Sequence of chain 1.D:
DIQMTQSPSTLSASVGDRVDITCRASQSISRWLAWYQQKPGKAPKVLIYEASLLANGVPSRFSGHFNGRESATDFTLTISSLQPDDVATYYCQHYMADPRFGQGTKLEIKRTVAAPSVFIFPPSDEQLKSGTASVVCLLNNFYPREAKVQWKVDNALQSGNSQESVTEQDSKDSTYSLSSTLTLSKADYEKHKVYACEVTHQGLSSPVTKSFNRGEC

Sequence of chain 1.A:
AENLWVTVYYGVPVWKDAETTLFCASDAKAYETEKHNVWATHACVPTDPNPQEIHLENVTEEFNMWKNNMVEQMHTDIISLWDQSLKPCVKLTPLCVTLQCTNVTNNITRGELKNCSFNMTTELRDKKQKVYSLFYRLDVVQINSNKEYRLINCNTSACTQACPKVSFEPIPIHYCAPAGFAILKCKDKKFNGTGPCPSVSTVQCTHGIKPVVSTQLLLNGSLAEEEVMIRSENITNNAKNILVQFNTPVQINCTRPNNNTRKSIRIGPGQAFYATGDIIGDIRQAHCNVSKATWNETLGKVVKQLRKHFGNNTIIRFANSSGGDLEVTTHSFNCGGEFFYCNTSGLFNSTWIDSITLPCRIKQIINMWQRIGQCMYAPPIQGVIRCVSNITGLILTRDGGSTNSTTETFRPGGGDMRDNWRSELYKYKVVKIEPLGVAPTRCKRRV

This small molecule binds to this protein.
Small molecule (SMILES): CC(=O)N[C@H]1[C@H](O[C@H]2[C@H](O)[C@@H](NC(C)=O)CO[C@@H]2CO)O[C@H](CO)[C@@H](O[C@@H]2O[C@H](CO[C@H]3O[C@H](CO[C@H]4O[C@H](CO)[C@@H](O)[C@H](O)[C@@H]4O)[C@@H](O)[C@H](O[C@H]4O[C@H](CO)[C@@H](O)[C@H](O)[C@@H]4O)[C@@H]3O)[C@@H](O)[C@H](O[C@H]3O[C@H](CO)[C@@H](O)[C@H](O)[C@@H]3O)[C@@H]2O)[C@@H]1O

Sequence of chain 1.C:
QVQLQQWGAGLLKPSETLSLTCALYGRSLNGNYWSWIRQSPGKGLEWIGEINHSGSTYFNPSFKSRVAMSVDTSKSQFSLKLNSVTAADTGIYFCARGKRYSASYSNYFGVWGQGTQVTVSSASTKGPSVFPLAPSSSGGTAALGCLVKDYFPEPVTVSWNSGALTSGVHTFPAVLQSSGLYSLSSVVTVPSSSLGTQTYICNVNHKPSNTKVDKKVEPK

Binding-site contacts:
Ligand atom C1 contacts residue TYR58 of chain 1.C at 3.5 Å (hydrophobic).
Ligand atom O4 contacts residue PRO99 of chain 1.D at 3.5 Å.
Ligand atom O2 contacts residue LYS99 of chain 1.C at 3.0 Å (salt-bridge).
Ligand atom O6 contacts residue ASN107 of chain 1.C at 3.3 Å (h-bond).
Ligand atom C5 contacts residue ALA97 of chain 1.D at 3.5 Å (hydrophobic).
Ligand atom C6 contacts residue TYR58 of chain 1.C at 3.2 Å (hydrophobic).
Ligand atom C6 contacts residue GLU50 of chain 1.C at 3.2 Å.
Ligand atom O3 contacts residue TYR95 of chain 1.D at 2.7 Å (h-bond).
Ligand atom C4 contacts residue ASN107 of chain 1.C at 3.4 Å.
Ligand atom C8 contacts residue TYR105 of chain 1.C at 3.3 Å (hydrophobic).
Ligand atom C1 contacts residue ASN246 of chain 1.A at 1.4 Å.
Ligand atom C2 contacts residue TYR58 of chain 1.C at 3.6 Å (hydrophobic).
Ligand atom C6 contacts residue ASN107 of chain 1.C at 3.4 Å.
Ligand atom O4 contacts residue ASN107 of chain 1.C at 2.9 Å (h-bond).
Ligand atom O5 contacts residue ASN249 of chain 1.A at 3.6 Å.
Ligand atom C3 contacts residue ASN246 of chain 1.A at 3.8 Å.
Ligand atom O2 contacts residue ASP98 of chain 1.D at 3.2 Å (salt-bridge).
Ligand atom O6 contacts residue GLU50 of chain 1.C at 2.6 Å (salt-bridge).
Ligand atom O4 contacts residue TYR58 of chain 1.C at 3.3 Å.
Ligand atom O5 contacts residue ASN246 of chain 1.A at 2.3 Å (h-bond).
Ligand atom O3 contacts residue ALA97 of chain 1.D at 3.8 Å.
Ligand atom C3 contacts residue TYR95 of chain 1.D at 3.4 Å (hydrophobic).
Ligand atom C2 contacts residue ASN246 of chain 1.A at 2.5 Å.
Ligand atom O2 contacts residue SER104 of chain 1.C at 2.8 Å (h-bond).
Ligand atom C6 contacts residue ASN249 of chain 1.A at 3.6 Å.
Ligand atom O2 contacts residue ALA97 of chain 1.D at 3.2 Å.
Ligand atom C6 contacts residue ALA97 of chain 1.D at 3.7 Å (hydrophobic).
Ligand atom O4 contacts residue ALA97 of chain 1.D at 2.7 Å (h-bond).
Ligand atom O6 contacts residue LYS99 of chain 1.C at 3.2 Å (salt-bridge).
Ligand atom O7 contacts residue SER104 of chain 1.C at 3.5 Å (h-bond).
Ligand atom O5 contacts residue ALA97 of chain 1.D at 3.9 Å.
Ligand atom C7 contacts residue ASN246 of chain 1.A at 3.5 Å.
Ligand atom N2 contacts residue ASN246 of chain 1.A at 3.0 Å (h-bond).
Ligand atom O7 contacts residue LYS99 of chain 1.C at 3.7 Å.
Ligand atom C6 contacts residue TYR58 of chain 1.C at 3.8 Å (hydrophobic).
Ligand atom O7 contacts residue ASN246 of chain 1.A at 3.8 Å.
Ligand atom O6 contacts residue TYR58 of chain 1.C at 3.8 Å.
Ligand atom C4 contacts residue ALA97 of chain 1.D at 3.3 Å (hydrophobic).
Ligand atom C5 contacts residue ASN246 of chain 1.A at 3.6 Å.
Ligand atom C3 contacts residue ALA97 of chain 1.D at 3.3 Å (hydrophobic).